Sequence of chain 43.B:
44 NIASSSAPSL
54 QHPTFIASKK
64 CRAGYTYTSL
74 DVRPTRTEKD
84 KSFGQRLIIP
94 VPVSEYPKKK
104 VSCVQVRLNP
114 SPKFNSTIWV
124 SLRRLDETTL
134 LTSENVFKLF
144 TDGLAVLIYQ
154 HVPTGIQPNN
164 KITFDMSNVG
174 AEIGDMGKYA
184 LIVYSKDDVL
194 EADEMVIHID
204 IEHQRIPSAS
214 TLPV

Binding-site contacts:
Ligand atom OP2 contacts residue ARG208 of chain 42.C at 4.4 Å.
Ligand atom OP1 contacts residue ARG208 of chain 42.C at 4.1 Å.
Ligand atom O5' contacts residue ARG208 of chain 42.C at 4.0 Å.
Ligand atom O2' contacts residue GLY67 of chain 43.B at 3.3 Å (h-bond).
Ligand atom O2' contacts residue ARG65 of chain 43.B at 4.3 Å.
Ligand atom O2' contacts residue ALA66 of chain 43.B at 3.6 Å.
Ligand atom P contacts residue ARG208 of chain 42.C at 4.5 Å.
Ligand atom OP1 contacts residue SER211 of chain 43.B at 4.3 Å.
Ligand atom C1' contacts residue GLY67 of chain 43.B at 4.4 Å.
Ligand atom O2' contacts residue ARG208 of chain 43.B at 4.1 Å.
Ligand atom OP1 contacts residue ARG208 of chain 43.B at 4.1 Å.
Ligand atom N3 contacts residue ARG65 of chain 43.B at 4.1 Å.

Sequence of chain 42.C:
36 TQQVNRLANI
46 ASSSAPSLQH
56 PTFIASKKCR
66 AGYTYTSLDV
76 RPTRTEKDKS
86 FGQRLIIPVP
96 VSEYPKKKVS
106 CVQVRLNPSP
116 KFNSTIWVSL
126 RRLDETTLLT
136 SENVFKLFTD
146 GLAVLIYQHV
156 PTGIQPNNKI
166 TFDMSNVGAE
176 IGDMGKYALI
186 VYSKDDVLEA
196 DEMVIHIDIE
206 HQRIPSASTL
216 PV

This small molecule binds to this protein.
Small molecule (SMILES): Nc1ncnc2c1ncn2[C@@H]1O[C@H](CO[P](=O)(O)O[C@H]2[C@@H](O)[C@H](n3cnc4c(N)ncnc43)O[C@@H]2CO[P](=O)(O)O[C@H]2[C@@H](O)[C@H](n3cnc4c(N)ncnc43)O[C@@H]2CO)[C@@H](O)[C@H]1O